A protein and the small-molecule ligand that binds it are described below.
Small molecule (SMILES): Nc1ncnc2c1ncn2[C@@H]1O[C@H](CO[P](=O)(O)O[C@H]2[C@@H](O)[C@H](n3cnc4c(N)ncnc43)O[C@@H]2COP(=O)(O)O)[C@@H](O)[C@H]1O

Binding-site contacts:
Ligand atom O2' contacts residue CYS62 of chain 1.A at 3.5 Å (h-bond).
Ligand atom N6 contacts residue LEU18 of chain 1.A at 3.7 Å.
Ligand atom O2' contacts residue GLN111 of chain 1.A at 3.3 Å.
Ligand atom N3 contacts residue GLN111 of chain 1.A at 3.2 Å.
Ligand atom OP1 contacts residue ASP12 of chain 1.A at 3.7 Å.
Ligand atom C2' contacts residue CYS62 of chain 1.A at 3.6 Å (hydrophobic).
Ligand atom O4' contacts residue LEU18 of chain 1.A at 3.7 Å.
Ligand atom C1' contacts residue LEU18 of chain 1.A at 3.6 Å (hydrophobic).
Ligand atom C2 contacts residue ASP59 of chain 1.A at 3.7 Å.
Ligand atom OP1 contacts residue SER108 of chain 1.A at 2.9 Å (h-bond).
Ligand atom C4' contacts residue MET15 of chain 1.A at 3.6 Å (hydrophobic).
Ligand atom OP2 contacts residue ASN107 of chain 1.A at 3.3 Å.
Ligand atom N7 contacts residue TRP61 of chain 1.A at 3.6 Å.
Ligand atom O3' contacts residue HIS66 of chain 1.A at 3.0 Å (h-bond).
Ligand atom P contacts residue HIS158 of chain 1.A at 3.7 Å.
Ligand atom N1 contacts residue TRP61 of chain 1.A at 3.5 Å.
Ligand atom P contacts residue NA1 of chain 1.C at 3.1 Å.
Ligand atom C2 contacts residue GLN111 of chain 1.A at 3.4 Å.
Ligand atom OP2 contacts residue SER135 of chain 1.A at 3.6 Å.
Ligand atom O3' contacts residue NA1 of chain 1.C at 2.6 Å (h-bond).
Ligand atom OP2 contacts residue HIS158 of chain 1.A at 2.9 Å (h-bond).
Ligand atom OP1 contacts residue NA1 of chain 1.C at 2.5 Å (h-bond).
Ligand atom O2' contacts residue MET15 of chain 1.A at 2.7 Å (h-bond).
Ligand atom N6 contacts residue TRP61 of chain 1.A at 3.5 Å (h-bond).
Ligand atom O2' contacts residue GLY17 of chain 1.A at 3.4 Å (h-bond).
Ligand atom O3' contacts residue MET15 of chain 1.A at 3.0 Å (h-bond).
Ligand atom N9 contacts residue TRP61 of chain 1.A at 3.7 Å.
Ligand atom C6 contacts residue TRP61 of chain 1.A at 3.4 Å (hydrophobic).
Ligand atom C4 contacts residue LEU18 of chain 1.A at 3.7 Å (hydrophobic).
Ligand atom O4' contacts residue SER108 of chain 1.A at 3.3 Å.
Ligand atom C4 contacts residue TRP61 of chain 1.A at 3.6 Å (hydrophobic).
Ligand atom C3' contacts residue GLU14 of chain 1.A at 3.7 Å.
Ligand atom O3' contacts residue GLU14 of chain 1.A at 2.9 Å (salt-bridge).
Ligand atom C5 contacts residue LEU18 of chain 1.A at 3.6 Å (hydrophobic).
Ligand atom C5 contacts residue TRP61 of chain 1.A at 3.6 Å (hydrophobic).
Ligand atom N9 contacts residue LEU18 of chain 1.A at 3.7 Å.
Ligand atom O5' contacts residue SER108 of chain 1.A at 3.2 Å (h-bond).
Ligand atom OP1 contacts residue SER135 of chain 1.A at 2.6 Å (h-bond).
Ligand atom OP1 contacts residue HIS158 of chain 1.A at 3.6 Å.
Ligand atom P contacts residue SER135 of chain 1.A at 3.6 Å.

Sequence of chain 1.A:
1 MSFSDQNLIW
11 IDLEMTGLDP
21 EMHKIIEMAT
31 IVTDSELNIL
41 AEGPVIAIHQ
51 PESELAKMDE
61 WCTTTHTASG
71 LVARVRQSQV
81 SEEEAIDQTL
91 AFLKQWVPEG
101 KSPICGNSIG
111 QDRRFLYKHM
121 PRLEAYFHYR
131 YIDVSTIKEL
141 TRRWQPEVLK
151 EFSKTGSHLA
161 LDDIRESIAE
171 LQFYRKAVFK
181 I